Sequence of chain 1.A:
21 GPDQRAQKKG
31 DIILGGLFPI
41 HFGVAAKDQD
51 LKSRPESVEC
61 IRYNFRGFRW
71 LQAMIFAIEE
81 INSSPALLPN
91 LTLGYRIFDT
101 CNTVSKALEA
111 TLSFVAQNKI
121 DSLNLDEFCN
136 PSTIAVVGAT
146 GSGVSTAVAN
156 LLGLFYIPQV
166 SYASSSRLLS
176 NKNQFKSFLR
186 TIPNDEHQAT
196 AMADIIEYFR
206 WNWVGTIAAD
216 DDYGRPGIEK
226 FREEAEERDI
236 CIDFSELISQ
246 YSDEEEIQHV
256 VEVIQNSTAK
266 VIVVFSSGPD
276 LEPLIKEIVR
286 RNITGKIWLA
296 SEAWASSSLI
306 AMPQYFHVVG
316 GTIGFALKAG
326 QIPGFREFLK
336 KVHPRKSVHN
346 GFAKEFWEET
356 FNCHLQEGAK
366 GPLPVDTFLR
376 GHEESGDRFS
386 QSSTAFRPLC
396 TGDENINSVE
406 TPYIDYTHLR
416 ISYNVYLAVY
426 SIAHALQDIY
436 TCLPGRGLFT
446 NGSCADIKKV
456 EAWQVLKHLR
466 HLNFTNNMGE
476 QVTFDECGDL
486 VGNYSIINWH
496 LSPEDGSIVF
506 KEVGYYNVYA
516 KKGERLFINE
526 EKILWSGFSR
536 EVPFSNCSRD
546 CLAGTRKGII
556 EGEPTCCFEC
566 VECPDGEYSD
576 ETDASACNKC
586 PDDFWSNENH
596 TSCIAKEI

A protein and the small-molecule ligand that binds it are described below.
Small molecule (SMILES): CC(=O)N[C@@H]1[C@@H](O)[C@H](O)[C@@H](CO)O[C@H]1O

Binding-site contacts:
Ligand atom C8 contacts residue LYS323 of chain 1.A at 3.6 Å.
Ligand atom N2 contacts residue GLN476 of chain 1.A at 4.2 Å.
Ligand atom C5 contacts residue ASN488 of chain 1.A at 3.6 Å.
Ligand atom C8 contacts residue GLY487 of chain 1.A at 3.2 Å.
Ligand atom O5 contacts residue ASN512 of chain 1.A at 4.1 Å.
Ligand atom C4 contacts residue GLU475 of chain 1.A at 4.3 Å.
Ligand atom C7 contacts residue GLY487 of chain 1.A at 4.1 Å.
Ligand atom C7 contacts residue GLU475 of chain 1.A at 4.1 Å.
Ligand atom O7 contacts residue ASN471 of chain 1.A at 4.4 Å.
Ligand atom C3 contacts residue GLN476 of chain 1.A at 4.0 Å.
Ligand atom C3 contacts residue ASN488 of chain 1.A at 3.7 Å.
Ligand atom O3 contacts residue GLN476 of chain 1.A at 2.7 Å (h-bond).
Ligand atom O5 contacts residue GLU475 of chain 1.A at 4.0 Å.
Ligand atom O6 contacts residue GLU475 of chain 1.A at 4.5 Å.
Ligand atom O7 contacts residue VAL477 of chain 1.A at 4.0 Å.
Ligand atom C7 contacts residue LYS323 of chain 1.A at 3.6 Å.
Ligand atom C4 contacts residue GLN476 of chain 1.A at 4.4 Å.
Ligand atom C5 contacts residue ASN512 of chain 1.A at 3.9 Å.
Ligand atom C7 contacts residue ASN488 of chain 1.A at 3.8 Å.
Ligand atom C2 contacts residue GLU475 of chain 1.A at 3.7 Å.
Ligand atom C7 contacts residue GLN476 of chain 1.A at 3.8 Å.
Ligand atom C4 contacts residue ASN488 of chain 1.A at 4.2 Å.
Ligand atom O7 contacts residue LYS323 of chain 1.A at 3.2 Å (salt-bridge).
Ligand atom C8 contacts residue ASN488 of chain 1.A at 3.7 Å.
Ligand atom O7 contacts residue GLN476 of chain 1.A at 3.4 Å (h-bond).
Ligand atom C8 contacts residue LEU485 of chain 1.A at 4.1 Å (hydrophobic).
Ligand atom O5 contacts residue ASN488 of chain 1.A at 2.4 Å (h-bond).
Ligand atom C3 contacts residue GLU475 of chain 1.A at 4.1 Å.
Ligand atom N2 contacts residue ASN488 of chain 1.A at 2.8 Å (h-bond).
Ligand atom O3 contacts residue GLU475 of chain 1.A at 3.3 Å.
Ligand atom C1 contacts residue GLU475 of chain 1.A at 4.2 Å.
Ligand atom C1 contacts residue ASN488 of chain 1.A at 1.4 Å.
Ligand atom O4 contacts residue GLN476 of chain 1.A at 4.2 Å.
Ligand atom O7 contacts residue GLU475 of chain 1.A at 3.1 Å.
Ligand atom N2 contacts residue GLY487 of chain 1.A at 4.0 Å.
Ligand atom C1 contacts residue ASN512 of chain 1.A at 4.0 Å.
Ligand atom C8 contacts residue VAL486 of chain 1.A at 4.2 Å (hydrophobic).
Ligand atom C2 contacts residue ASN488 of chain 1.A at 2.4 Å.